Binding-site contacts:
Ligand atom C1 contacts residue ASN61 of chain 1.C at 1.4 Å.
Ligand atom N2 contacts residue ASN61 of chain 1.C at 2.9 Å (h-bond).
Ligand atom C2 contacts residue ASN61 of chain 1.C at 2.4 Å.
Ligand atom O7 contacts residue ASN61 of chain 1.C at 3.7 Å.
Ligand atom C8 contacts residue ASN30 of chain 1.C at 3.9 Å.
Ligand atom C3 contacts residue ASN61 of chain 1.C at 3.8 Å.
Ligand atom C4 contacts residue ASN61 of chain 1.C at 4.2 Å.
Ligand atom O6 contacts residue TYR28 of chain 1.C at 3.8 Å.
Ligand atom O5 contacts residue TYR28 of chain 1.C at 3.7 Å.
Ligand atom C1 contacts residue TYR28 of chain 1.C at 3.9 Å (hydrophobic).
Ligand atom O5 contacts residue ASN61 of chain 1.C at 2.4 Å (h-bond).
Ligand atom C8 contacts residue ASN61 of chain 1.C at 4.3 Å.
Ligand atom C5 contacts residue ASN61 of chain 1.C at 3.7 Å.
Ligand atom C5 contacts residue TYR28 of chain 1.C at 4.2 Å (hydrophobic).
Ligand atom C7 contacts residue ASN61 of chain 1.C at 3.5 Å.

Sequence of chain 1.C:
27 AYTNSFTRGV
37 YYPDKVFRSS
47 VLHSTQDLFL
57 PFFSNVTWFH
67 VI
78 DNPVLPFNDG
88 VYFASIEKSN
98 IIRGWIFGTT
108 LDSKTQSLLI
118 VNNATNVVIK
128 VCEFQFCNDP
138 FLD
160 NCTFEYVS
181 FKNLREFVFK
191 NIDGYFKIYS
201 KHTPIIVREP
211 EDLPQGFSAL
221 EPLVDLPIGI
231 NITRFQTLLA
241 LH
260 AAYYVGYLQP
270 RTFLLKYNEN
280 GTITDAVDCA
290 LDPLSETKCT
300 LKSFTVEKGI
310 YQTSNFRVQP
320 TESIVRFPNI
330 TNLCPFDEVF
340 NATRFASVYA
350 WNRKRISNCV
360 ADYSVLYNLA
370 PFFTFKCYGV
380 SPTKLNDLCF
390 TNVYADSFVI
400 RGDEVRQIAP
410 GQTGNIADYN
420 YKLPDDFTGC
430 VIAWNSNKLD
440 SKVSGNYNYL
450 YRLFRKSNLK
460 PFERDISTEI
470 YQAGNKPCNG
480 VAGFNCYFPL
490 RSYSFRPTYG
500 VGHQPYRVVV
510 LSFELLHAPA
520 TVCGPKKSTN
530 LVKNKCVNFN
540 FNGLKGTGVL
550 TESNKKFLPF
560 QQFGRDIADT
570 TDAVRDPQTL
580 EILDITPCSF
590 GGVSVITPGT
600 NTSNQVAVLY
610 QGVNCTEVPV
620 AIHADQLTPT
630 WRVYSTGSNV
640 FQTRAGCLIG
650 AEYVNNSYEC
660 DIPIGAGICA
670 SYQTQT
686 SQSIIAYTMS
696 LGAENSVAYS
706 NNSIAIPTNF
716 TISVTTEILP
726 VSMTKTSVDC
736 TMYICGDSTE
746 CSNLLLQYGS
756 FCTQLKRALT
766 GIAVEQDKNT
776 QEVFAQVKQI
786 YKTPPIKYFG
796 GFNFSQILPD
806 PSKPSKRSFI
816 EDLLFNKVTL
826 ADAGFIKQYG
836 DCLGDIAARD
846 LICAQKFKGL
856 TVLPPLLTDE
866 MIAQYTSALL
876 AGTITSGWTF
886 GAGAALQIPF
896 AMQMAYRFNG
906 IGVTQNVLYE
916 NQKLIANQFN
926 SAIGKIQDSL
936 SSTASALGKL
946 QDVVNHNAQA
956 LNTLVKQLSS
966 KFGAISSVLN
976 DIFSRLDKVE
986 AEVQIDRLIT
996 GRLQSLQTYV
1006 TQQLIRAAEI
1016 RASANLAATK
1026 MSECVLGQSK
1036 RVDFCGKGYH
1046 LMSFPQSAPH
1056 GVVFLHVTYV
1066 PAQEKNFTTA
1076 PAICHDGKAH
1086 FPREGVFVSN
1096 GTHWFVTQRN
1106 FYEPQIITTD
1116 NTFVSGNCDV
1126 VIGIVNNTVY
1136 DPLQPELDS

The protein below binds the small molecule below.
Small molecule (SMILES): CC(=O)N[C@@H]1[C@@H](O)[C@H](O)[C@@H](CO)O[C@H]1O